A protein and the small-molecule ligand that binds it are described below.
Small molecule (SMILES): CC(=O)N[C@@H]1[C@@H](O)[C@H](O)[C@@H](CO)O[C@H]1O

Sequence of chain 1.H:
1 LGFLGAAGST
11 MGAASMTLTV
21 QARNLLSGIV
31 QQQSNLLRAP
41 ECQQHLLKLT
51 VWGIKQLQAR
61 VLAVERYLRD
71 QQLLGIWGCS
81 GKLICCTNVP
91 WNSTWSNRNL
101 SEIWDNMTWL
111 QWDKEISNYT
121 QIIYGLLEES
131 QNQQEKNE

Binding-site contacts:
Ligand atom C4 contacts residue ASN118 of chain 1.H at 4.4 Å.
Ligand atom O7 contacts residue TYR119 of chain 1.H at 4.4 Å.
Ligand atom C5 contacts residue ASN118 of chain 1.H at 3.8 Å.
Ligand atom C3 contacts residue ASN118 of chain 1.H at 3.9 Å.
Ligand atom C7 contacts residue ASN118 of chain 1.H at 3.3 Å.
Ligand atom O5 contacts residue ASN118 of chain 1.H at 2.5 Å (h-bond).
Ligand atom C8 contacts residue TYR119 of chain 1.H at 3.8 Å (hydrophobic).
Ligand atom C1 contacts residue ASN118 of chain 1.H at 1.5 Å.
Ligand atom C2 contacts residue ASN118 of chain 1.H at 2.5 Å.
Ligand atom C8 contacts residue ASN118 of chain 1.H at 3.8 Å.
Ligand atom O7 contacts residue ASN118 of chain 1.H at 3.5 Å (h-bond).
Ligand atom N2 contacts residue ASN118 of chain 1.H at 3.0 Å (h-bond).